Binding-site contacts:
Ligand atom C6 contacts residue LYS17 of chain 1.A at 3.7 Å.
Ligand atom O6 contacts residue THR27 of chain 1.A at 4.3 Å.
Ligand atom O5 contacts residue ASN25 of chain 1.A at 2.4 Å (h-bond).
Ligand atom C1 contacts residue ASN25 of chain 1.A at 1.4 Å.
Ligand atom C1 contacts residue LYS17 of chain 1.A at 3.6 Å.
Ligand atom N2 contacts residue ASN25 of chain 1.A at 3.2 Å (h-bond).
Ligand atom C7 contacts residue ASN25 of chain 1.A at 3.7 Å.
Ligand atom O5 contacts residue LYS17 of chain 1.A at 3.2 Å (salt-bridge).
Ligand atom C5 contacts residue LYS17 of chain 1.A at 3.7 Å.
Ligand atom O6 contacts residue LYS17 of chain 1.A at 2.7 Å (salt-bridge).
Ligand atom C5 contacts residue ASN25 of chain 1.A at 3.6 Å.
Ligand atom C2 contacts residue ASN25 of chain 1.A at 2.5 Å.
Ligand atom O7 contacts residue ASN25 of chain 1.A at 3.6 Å (h-bond).
Ligand atom C3 contacts residue ASN25 of chain 1.A at 3.8 Å.
Ligand atom C4 contacts residue ASN25 of chain 1.A at 4.2 Å.

Sequence of chain 1.A:
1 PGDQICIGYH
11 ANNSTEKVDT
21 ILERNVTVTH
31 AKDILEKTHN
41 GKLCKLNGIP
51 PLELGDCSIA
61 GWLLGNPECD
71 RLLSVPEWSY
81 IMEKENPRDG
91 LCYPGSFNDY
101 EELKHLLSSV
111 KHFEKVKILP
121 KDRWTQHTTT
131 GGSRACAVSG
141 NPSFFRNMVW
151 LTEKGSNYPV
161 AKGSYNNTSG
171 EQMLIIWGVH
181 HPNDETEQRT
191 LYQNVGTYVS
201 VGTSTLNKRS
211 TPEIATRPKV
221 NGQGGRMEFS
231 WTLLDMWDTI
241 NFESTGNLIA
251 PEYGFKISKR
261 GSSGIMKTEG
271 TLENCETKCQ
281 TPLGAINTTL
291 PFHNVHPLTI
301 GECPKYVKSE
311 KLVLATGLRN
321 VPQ

A protein and the small-molecule ligand that binds it are described below.
Small molecule (SMILES): CC(=O)N[C@@H]1[C@@H](O)[C@H](O)[C@@H](CO)O[C@H]1O